Binding-site contacts:
Ligand atom O1 contacts residue SER68 of chain 1.D at 2.9 Å.
Ligand atom O3 contacts residue ALA67 of chain 1.D at 4.1 Å.
Ligand atom O4 contacts residue SER68 of chain 1.D at 3.1 Å.
Ligand atom O4 contacts residue SER69 of chain 1.D at 4.0 Å.
Ligand atom O2 contacts residue SER68 of chain 1.D at 3.8 Å.
Ligand atom O1 contacts residue THR62 of chain 1.D at 4.4 Å.
Ligand atom CA contacts residue SER68 of chain 1.D at 4.5 Å.
Ligand atom P contacts residue SER69 of chain 1.D at 4.3 Å.
Ligand atom N contacts residue SER68 of chain 1.D at 3.9 Å.
Ligand atom O3 contacts residue SER68 of chain 1.D at 1.4 Å.
Ligand atom O3 contacts residue SER69 of chain 1.D at 3.2 Å (h-bond).
Ligand atom P contacts residue SER68 of chain 1.D at 2.5 Å.
Ligand atom O3 contacts residue THR62 of chain 1.D at 4.3 Å.

Sequence of chain 1.D:
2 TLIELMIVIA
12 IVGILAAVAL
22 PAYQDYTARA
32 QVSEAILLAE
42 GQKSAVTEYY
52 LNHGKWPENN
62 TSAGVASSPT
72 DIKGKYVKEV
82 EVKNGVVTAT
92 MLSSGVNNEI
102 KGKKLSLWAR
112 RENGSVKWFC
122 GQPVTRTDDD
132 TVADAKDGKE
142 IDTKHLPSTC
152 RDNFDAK

A small-molecule ligand and the protein it binds are described below.
Small molecule (SMILES): NCCOP(=O)(O)O